Sequence of chain 1.A:
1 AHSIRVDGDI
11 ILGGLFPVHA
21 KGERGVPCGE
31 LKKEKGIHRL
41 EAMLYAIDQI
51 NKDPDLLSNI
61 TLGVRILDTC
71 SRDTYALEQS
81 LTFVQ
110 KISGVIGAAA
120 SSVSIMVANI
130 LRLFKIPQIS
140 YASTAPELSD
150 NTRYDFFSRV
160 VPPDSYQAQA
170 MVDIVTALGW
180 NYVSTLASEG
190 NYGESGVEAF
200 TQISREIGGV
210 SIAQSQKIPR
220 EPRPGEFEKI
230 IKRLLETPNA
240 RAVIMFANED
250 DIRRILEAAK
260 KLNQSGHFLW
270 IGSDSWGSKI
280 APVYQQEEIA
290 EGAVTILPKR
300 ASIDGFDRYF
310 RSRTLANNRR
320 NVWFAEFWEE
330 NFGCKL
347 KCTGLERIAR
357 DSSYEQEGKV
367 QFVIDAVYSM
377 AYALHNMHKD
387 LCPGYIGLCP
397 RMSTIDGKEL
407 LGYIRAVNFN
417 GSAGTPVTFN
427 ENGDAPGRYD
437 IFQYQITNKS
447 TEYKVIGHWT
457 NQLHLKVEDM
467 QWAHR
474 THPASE

This protein binds this small molecule.
Small molecule (SMILES): N[C@@H](CCP(=O)(O)O)C(=O)O

Binding-site contacts:
Ligand atom C contacts residue TYR191 of chain 1.A at 3.4 Å (hydrophobic).
Ligand atom C contacts residue ALA119 of chain 1.A at 3.7 Å (hydrophobic).
Ligand atom O3 contacts residue ARG39 of chain 1.A at 2.7 Å (salt-bridge).
Ligand atom OXT contacts residue SER142 of chain 1.A at 3.4 Å.
Ligand atom C1 contacts residue LYS365 of chain 1.A at 3.7 Å.
Ligand atom P contacts residue LYS365 of chain 1.A at 3.9 Å.
Ligand atom OXT contacts residue ALA119 of chain 1.A at 3.6 Å.
Ligand atom O contacts residue ALA119 of chain 1.A at 3.4 Å.
Ligand atom CA contacts residue ASP273 of chain 1.A at 3.5 Å.
Ligand atom O1 contacts residue LYS35 of chain 1.A at 3.3 Å.
Ligand atom O1 contacts residue ALA141 of chain 1.A at 3.8 Å.
Ligand atom O1 contacts residue ARG39 of chain 1.A at 2.8 Å (salt-bridge).
Ligand atom OXT contacts residue SER120 of chain 1.A at 2.5 Å (h-bond).
Ligand atom C2 contacts residue ASP273 of chain 1.A at 3.9 Å.
Ligand atom CA contacts residue ALA141 of chain 1.A at 3.6 Å (hydrophobic).
Ligand atom OXT contacts residue TYR191 of chain 1.A at 3.7 Å.
Ligand atom CA contacts residue TYR191 of chain 1.A at 3.7 Å (hydrophobic).
Ligand atom P contacts residue LYS278 of chain 1.A at 3.5 Å.
Ligand atom O contacts residue TYR191 of chain 1.A at 3.2 Å.
Ligand atom C1 contacts residue ALA141 of chain 1.A at 4.0 Å (hydrophobic).
Ligand atom O2 contacts residue LYS278 of chain 1.A at 3.2 Å (salt-bridge).
Ligand atom OXT contacts residue THR143 of chain 1.A at 3.5 Å (h-bond).
Ligand atom O2 contacts residue SER274 of chain 1.A at 3.6 Å.
Ligand atom OXT contacts residue ALA141 of chain 1.A at 4.0 Å.
Ligand atom O3 contacts residue LYS365 of chain 1.A at 2.8 Å (salt-bridge).
Ligand atom C2 contacts residue ALA141 of chain 1.A at 3.4 Å (hydrophobic).
Ligand atom N contacts residue TYR191 of chain 1.A at 3.3 Å.
Ligand atom O3 contacts residue LYS278 of chain 1.A at 2.7 Å (salt-bridge).
Ligand atom O2 contacts residue LYS35 of chain 1.A at 3.5 Å (salt-bridge).
Ligand atom O contacts residue SER120 of chain 1.A at 3.4 Å (h-bond).
Ligand atom OXT contacts residue ALA118 of chain 1.A at 3.6 Å (h-bond).
Ligand atom C2 contacts residue ALA118 of chain 1.A at 3.5 Å (hydrophobic).
Ligand atom C1 contacts residue ASP273 of chain 1.A at 3.4 Å.
Ligand atom C contacts residue ALA118 of chain 1.A at 3.8 Å (hydrophobic).
Ligand atom N contacts residue ASP273 of chain 1.A at 2.8 Å (salt-bridge).
Ligand atom N contacts residue THR143 of chain 1.A at 2.8 Å (h-bond).
Ligand atom P contacts residue ARG39 of chain 1.A at 3.7 Å.
Ligand atom N contacts residue ALA141 of chain 1.A at 2.8 Å (h-bond).
Ligand atom O1 contacts residue ALA118 of chain 1.A at 3.9 Å.
Ligand atom C contacts residue SER120 of chain 1.A at 3.5 Å.